Binding-site contacts:
Ligand atom O5 contacts residue ASN46 of chain 1.C at 2.5 Å (h-bond).
Ligand atom O7 contacts residue ASN46 of chain 1.C at 4.3 Å.
Ligand atom C2 contacts residue ASN46 of chain 1.C at 2.2 Å.
Ligand atom N2 contacts residue ASN46 of chain 1.C at 2.5 Å (h-bond).
Ligand atom C3 contacts residue ASN46 of chain 1.C at 3.7 Å.
Ligand atom C1 contacts residue THR48 of chain 1.C at 3.9 Å.
Ligand atom N2 contacts residue THR48 of chain 1.C at 3.9 Å.
Ligand atom C4 contacts residue ASN46 of chain 1.C at 4.2 Å.
Ligand atom C7 contacts residue ASN46 of chain 1.C at 3.6 Å.
Ligand atom C5 contacts residue ASN46 of chain 1.C at 3.7 Å.
Ligand atom C1 contacts residue ASN46 of chain 1.C at 1.5 Å.
Ligand atom O5 contacts residue GLU44 of chain 1.C at 4.4 Å.
Ligand atom C8 contacts residue THR48 of chain 1.C at 4.0 Å.
Ligand atom C7 contacts residue THR48 of chain 1.C at 4.5 Å.

Sequence of chain 1.C:
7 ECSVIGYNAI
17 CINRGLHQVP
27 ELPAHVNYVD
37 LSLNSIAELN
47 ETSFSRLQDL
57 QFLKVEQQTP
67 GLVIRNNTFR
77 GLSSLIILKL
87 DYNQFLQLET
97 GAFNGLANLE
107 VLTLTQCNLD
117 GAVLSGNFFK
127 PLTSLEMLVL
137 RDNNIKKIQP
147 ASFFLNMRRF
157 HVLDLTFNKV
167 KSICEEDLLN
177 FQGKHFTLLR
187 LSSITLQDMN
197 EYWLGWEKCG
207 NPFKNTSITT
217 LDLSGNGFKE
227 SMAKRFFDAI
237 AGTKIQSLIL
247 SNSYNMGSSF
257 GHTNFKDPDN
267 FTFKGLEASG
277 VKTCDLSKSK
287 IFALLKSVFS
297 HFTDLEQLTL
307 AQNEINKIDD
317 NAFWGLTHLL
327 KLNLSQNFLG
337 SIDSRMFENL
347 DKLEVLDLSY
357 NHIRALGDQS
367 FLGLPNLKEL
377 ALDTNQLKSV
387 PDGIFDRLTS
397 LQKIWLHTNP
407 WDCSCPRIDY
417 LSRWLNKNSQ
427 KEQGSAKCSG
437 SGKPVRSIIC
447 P

This protein binds this small molecule.
Small molecule (SMILES): CC(=O)N[C@@H]1[C@@H](O)[C@H](O)[C@@H](CO)O[C@H]1O